Sequence of chain 1.A:
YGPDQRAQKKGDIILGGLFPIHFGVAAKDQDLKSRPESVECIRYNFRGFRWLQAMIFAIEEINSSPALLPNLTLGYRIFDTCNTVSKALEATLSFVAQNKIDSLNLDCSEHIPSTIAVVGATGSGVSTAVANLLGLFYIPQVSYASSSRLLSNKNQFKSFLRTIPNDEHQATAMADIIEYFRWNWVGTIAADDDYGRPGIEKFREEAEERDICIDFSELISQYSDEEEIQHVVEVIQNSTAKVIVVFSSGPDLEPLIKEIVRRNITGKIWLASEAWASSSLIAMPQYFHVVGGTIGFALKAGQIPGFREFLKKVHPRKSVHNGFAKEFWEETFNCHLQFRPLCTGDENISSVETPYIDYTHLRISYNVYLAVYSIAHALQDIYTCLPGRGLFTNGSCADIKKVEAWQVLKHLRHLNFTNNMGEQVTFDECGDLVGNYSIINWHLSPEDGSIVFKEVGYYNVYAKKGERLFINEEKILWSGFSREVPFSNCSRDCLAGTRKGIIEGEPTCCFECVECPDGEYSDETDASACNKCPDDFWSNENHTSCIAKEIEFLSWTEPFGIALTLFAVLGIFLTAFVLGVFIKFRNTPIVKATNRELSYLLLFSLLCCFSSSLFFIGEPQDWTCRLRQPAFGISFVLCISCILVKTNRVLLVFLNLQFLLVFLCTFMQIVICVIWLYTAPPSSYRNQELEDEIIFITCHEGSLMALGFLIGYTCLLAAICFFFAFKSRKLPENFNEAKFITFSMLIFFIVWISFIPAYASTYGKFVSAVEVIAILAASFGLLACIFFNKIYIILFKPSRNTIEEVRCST

Binding-site contacts:
Ligand atom O7 contacts residue ASN476 of chain 1.A at 3.9 Å.
Ligand atom C2 contacts residue ASN476 of chain 1.A at 2.5 Å.
Ligand atom C1 contacts residue GLN484 of chain 1.A at 3.8 Å.
Ligand atom N2 contacts residue ASN476 of chain 1.A at 2.9 Å (h-bond).
Ligand atom C4 contacts residue ASN476 of chain 1.A at 4.2 Å.
Ligand atom C1 contacts residue ASN476 of chain 1.A at 1.4 Å.
Ligand atom C5 contacts residue GLN484 of chain 1.A at 3.6 Å.
Ligand atom C6 contacts residue GLN484 of chain 1.A at 3.8 Å.
Ligand atom O7 contacts residue THR486 of chain 1.A at 4.4 Å.
Ligand atom C5 contacts residue ASN476 of chain 1.A at 3.7 Å.
Ligand atom C7 contacts residue ASN476 of chain 1.A at 3.6 Å.
Ligand atom O5 contacts residue GLN484 of chain 1.A at 3.3 Å (h-bond).
Ligand atom C3 contacts residue ASN476 of chain 1.A at 3.8 Å.
Ligand atom O5 contacts residue ASN476 of chain 1.A at 2.4 Å (h-bond).

A protein and the small-molecule ligand that binds it are described below.
Small molecule (SMILES): CC(=O)N[C@@H]1[C@@H](O)[C@H](O)[C@@H](CO)O[C@H]1O